Sequence of chain 1.A:
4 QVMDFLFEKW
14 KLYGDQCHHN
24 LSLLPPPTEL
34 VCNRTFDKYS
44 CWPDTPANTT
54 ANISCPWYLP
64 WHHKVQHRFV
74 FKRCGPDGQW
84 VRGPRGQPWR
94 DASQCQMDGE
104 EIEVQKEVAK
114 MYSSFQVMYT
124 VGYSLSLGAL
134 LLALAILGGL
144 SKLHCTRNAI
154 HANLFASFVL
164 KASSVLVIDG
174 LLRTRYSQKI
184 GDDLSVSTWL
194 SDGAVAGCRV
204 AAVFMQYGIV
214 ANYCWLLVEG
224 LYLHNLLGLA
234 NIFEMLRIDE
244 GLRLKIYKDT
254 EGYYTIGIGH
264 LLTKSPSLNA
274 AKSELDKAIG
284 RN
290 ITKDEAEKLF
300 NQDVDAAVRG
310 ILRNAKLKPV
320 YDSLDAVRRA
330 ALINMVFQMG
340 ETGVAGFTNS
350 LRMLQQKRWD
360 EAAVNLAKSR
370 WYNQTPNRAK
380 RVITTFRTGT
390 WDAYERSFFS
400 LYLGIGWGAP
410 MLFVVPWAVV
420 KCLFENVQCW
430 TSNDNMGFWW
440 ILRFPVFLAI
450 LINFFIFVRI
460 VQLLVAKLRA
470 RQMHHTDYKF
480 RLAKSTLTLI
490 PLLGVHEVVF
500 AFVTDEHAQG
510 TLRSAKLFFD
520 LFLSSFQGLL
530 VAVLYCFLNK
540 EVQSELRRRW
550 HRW

Binding-site contacts:
Ligand atom C8 contacts residue PRO79 of chain 1.A at 3.4 Å (hydrophobic).
Ligand atom C3 contacts residue ASN51 of chain 1.A at 3.8 Å.
Ligand atom N2 contacts residue ASN51 of chain 1.A at 3.1 Å (h-bond).
Ligand atom C2 contacts residue ASN51 of chain 1.A at 2.6 Å.
Ligand atom C1 contacts residue PRO79 of chain 1.A at 4.1 Å (hydrophobic).
Ligand atom C2 contacts residue PRO79 of chain 1.A at 4.2 Å (hydrophobic).
Ligand atom C7 contacts residue PRO79 of chain 1.A at 4.0 Å (hydrophobic).
Ligand atom C8 contacts residue ALA50 of chain 1.A at 3.8 Å (hydrophobic).
Ligand atom N2 contacts residue PRO79 of chain 1.A at 3.6 Å.
Ligand atom C4 contacts residue ASN51 of chain 1.A at 4.2 Å.
Ligand atom C1 contacts residue ASN51 of chain 1.A at 1.4 Å.
Ligand atom C7 contacts residue ASN51 of chain 1.A at 4.1 Å.
Ligand atom O5 contacts residue ASN51 of chain 1.A at 2.3 Å (h-bond).
Ligand atom C5 contacts residue ASN51 of chain 1.A at 3.6 Å.
Ligand atom C3 contacts residue PRO79 of chain 1.A at 3.8 Å (hydrophobic).

This small molecule binds to this protein.
Small molecule (SMILES): CC(=O)N[C@H]1[C@H](O[C@H]2[C@H](O)[C@@H](NC(C)=O)CO[C@@H]2CO)O[C@H](CO)[C@@H](O)[C@@H]1O